Binding-site contacts:
Ligand atom C2 contacts residue GLU105 of chain 1.A at 4.2 Å.
Ligand atom C12 contacts residue LYS54 of chain 1.A at 3.8 Å.
Ligand atom C9 contacts residue VAL39 of chain 1.A at 3.8 Å (hydrophobic).
Ligand atom C12 contacts residue ASP173 of chain 1.A at 3.9 Å.
Ligand atom O contacts residue LEU107 of chain 1.A at 3.0 Å (h-bond).
Ligand atom O1 contacts residue VAL88 of chain 1.A at 3.2 Å.
Ligand atom C contacts residue LEU107 of chain 1.A at 3.9 Å (hydrophobic).
Ligand atom C2 contacts residue ALA52 of chain 1.A at 4.1 Å (hydrophobic).
Ligand atom C7 contacts residue LEU160 of chain 1.A at 4.0 Å (hydrophobic).
Ligand atom O contacts residue LEU160 of chain 1.A at 4.1 Å.
Ligand atom O5 contacts residue PHE104 of chain 1.A at 3.7 Å.
Ligand atom C10 contacts residue VAL39 of chain 1.A at 4.2 Å (hydrophobic).
Ligand atom C2 contacts residue VAL172 of chain 1.A at 4.1 Å (hydrophobic).
Ligand atom C1 contacts residue LEU107 of chain 1.A at 3.9 Å (hydrophobic).
Ligand atom O3 contacts residue GLY32 of chain 1.A at 4.2 Å.
Ligand atom C11 contacts residue ASP173 of chain 1.A at 3.8 Å.
Ligand atom C3 contacts residue VAL172 of chain 1.A at 4.1 Å (hydrophobic).
Ligand atom C4 contacts residue VAL172 of chain 1.A at 3.8 Å (hydrophobic).
Ligand atom C11 contacts residue LYS54 of chain 1.A at 4.0 Å.
Ligand atom O contacts residue ALA52 of chain 1.A at 4.1 Å.
Ligand atom O5 contacts residue ASP173 of chain 1.A at 4.0 Å.
Ligand atom C8 contacts residue LEU160 of chain 1.A at 3.6 Å (hydrophobic).
Ligand atom C11 contacts residue PHE36 of chain 1.A at 3.7 Å (hydrophobic).
Ligand atom C6 contacts residue VAL39 of chain 1.A at 3.9 Å (hydrophobic).
Ligand atom O1 contacts residue PHE104 of chain 1.A at 3.2 Å.
Ligand atom O4 contacts residue LYS54 of chain 1.A at 3.2 Å.
Ligand atom O2 contacts residue VAL39 of chain 1.A at 4.2 Å.
Ligand atom C2 contacts residue VAL88 of chain 1.A at 4.2 Å (hydrophobic).
Ligand atom C1 contacts residue ALA52 of chain 1.A at 3.6 Å (hydrophobic).
Ligand atom C1 contacts residue GLU105 of chain 1.A at 3.5 Å.
Ligand atom C contacts residue LEU160 of chain 1.A at 3.8 Å (hydrophobic).
Ligand atom O contacts residue MET106 of chain 1.A at 4.0 Å.
Ligand atom C10 contacts residue PHE36 of chain 1.A at 3.6 Å (hydrophobic).
Ligand atom O5 contacts residue VAL172 of chain 1.A at 3.7 Å.
Ligand atom C2 contacts residue PHE104 of chain 1.A at 4.1 Å (hydrophobic).
Ligand atom O1 contacts residue VAL172 of chain 1.A at 4.0 Å.
Ligand atom C5 contacts residue VAL172 of chain 1.A at 4.2 Å (hydrophobic).
Ligand atom C contacts residue ALA52 of chain 1.A at 3.8 Å (hydrophobic).
Ligand atom O1 contacts residue GLU105 of chain 1.A at 4.2 Å.
Ligand atom O4 contacts residue ASP173 of chain 1.A at 3.3 Å.

A protein and the small-molecule ligand that binds it are described below.
Small molecule (SMILES): O=c1c2c(O)cc(O)cc2oc2c(O)ccc(O)c12

Sequence of chain 1.A:
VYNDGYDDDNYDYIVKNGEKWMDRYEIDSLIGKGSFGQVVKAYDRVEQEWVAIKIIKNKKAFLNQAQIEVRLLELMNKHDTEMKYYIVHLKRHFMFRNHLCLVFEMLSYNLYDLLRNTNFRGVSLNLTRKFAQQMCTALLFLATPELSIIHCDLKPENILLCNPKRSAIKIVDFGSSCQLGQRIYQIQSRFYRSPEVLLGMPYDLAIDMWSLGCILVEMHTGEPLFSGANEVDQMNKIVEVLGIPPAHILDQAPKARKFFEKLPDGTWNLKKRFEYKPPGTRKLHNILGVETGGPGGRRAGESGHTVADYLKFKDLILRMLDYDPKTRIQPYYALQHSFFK